Sequence of chain 1.B:
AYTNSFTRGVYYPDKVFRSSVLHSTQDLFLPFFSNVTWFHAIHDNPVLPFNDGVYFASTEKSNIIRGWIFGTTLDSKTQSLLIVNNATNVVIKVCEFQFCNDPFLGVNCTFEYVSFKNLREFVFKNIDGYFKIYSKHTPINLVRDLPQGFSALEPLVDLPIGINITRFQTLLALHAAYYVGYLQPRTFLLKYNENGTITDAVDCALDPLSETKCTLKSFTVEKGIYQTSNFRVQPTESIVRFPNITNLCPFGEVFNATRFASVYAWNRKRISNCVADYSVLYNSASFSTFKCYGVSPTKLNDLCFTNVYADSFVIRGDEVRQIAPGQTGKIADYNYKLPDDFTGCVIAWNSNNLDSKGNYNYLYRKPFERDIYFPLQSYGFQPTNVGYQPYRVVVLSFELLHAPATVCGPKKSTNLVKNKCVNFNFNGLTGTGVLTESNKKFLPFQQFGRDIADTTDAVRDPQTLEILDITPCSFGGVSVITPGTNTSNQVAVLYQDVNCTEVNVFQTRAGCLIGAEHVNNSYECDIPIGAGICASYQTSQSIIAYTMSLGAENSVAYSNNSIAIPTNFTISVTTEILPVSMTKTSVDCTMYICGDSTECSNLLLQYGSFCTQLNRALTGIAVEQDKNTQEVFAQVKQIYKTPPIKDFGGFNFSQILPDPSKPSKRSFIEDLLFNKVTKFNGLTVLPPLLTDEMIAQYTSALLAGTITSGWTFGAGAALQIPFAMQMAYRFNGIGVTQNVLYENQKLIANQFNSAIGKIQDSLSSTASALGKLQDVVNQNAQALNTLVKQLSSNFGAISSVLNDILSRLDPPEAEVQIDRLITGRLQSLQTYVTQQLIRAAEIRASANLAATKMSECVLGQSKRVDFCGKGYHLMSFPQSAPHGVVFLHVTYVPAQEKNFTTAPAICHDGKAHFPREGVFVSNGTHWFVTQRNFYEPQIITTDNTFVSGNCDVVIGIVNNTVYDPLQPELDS

A small-molecule ligand and the protein it binds are described below.
Small molecule (SMILES): CC(=O)N[C@H]1[C@H](O[C@H]2[C@H](O)[C@@H](NC(C)=O)CO[C@@H]2CO)O[C@H](CO)[C@@H](O)[C@@H]1O

Binding-site contacts:
Ligand atom C1 contacts residue THR1074 of chain 1.B at 3.7 Å.
Ligand atom C5 contacts residue ASN1072 of chain 1.B at 3.8 Å.
Ligand atom O5 contacts residue ASN1072 of chain 1.B at 2.5 Å (h-bond).
Ligand atom C4 contacts residue ASN1072 of chain 1.B at 4.3 Å.
Ligand atom N2 contacts residue ASN1072 of chain 1.B at 2.9 Å (h-bond).
Ligand atom N2 contacts residue THR1074 of chain 1.B at 3.0 Å (h-bond).
Ligand atom C3 contacts residue ASN1072 of chain 1.B at 3.9 Å.
Ligand atom C3 contacts residue THR1074 of chain 1.B at 3.6 Å.
Ligand atom C2 contacts residue ASN1072 of chain 1.B at 2.5 Å.
Ligand atom O7 contacts residue HIS1075 of chain 1.B at 3.6 Å.
Ligand atom O3 contacts residue THR1074 of chain 1.B at 4.2 Å.
Ligand atom O7 contacts residue ASN1072 of chain 1.B at 3.6 Å.
Ligand atom C8 contacts residue ASN1072 of chain 1.B at 3.1 Å.
Ligand atom O5 contacts residue PHE1077 of chain 1.B at 3.6 Å.
Ligand atom C6 contacts residue PHE1077 of chain 1.B at 4.0 Å (hydrophobic).
Ligand atom C8 contacts residue THR1074 of chain 1.B at 3.9 Å.
Ligand atom C5 contacts residue PHE1077 of chain 1.B at 4.1 Å (hydrophobic).
Ligand atom O5 contacts residue HIS1075 of chain 1.B at 4.4 Å.
Ligand atom C1 contacts residue HIS1075 of chain 1.B at 4.0 Å.
Ligand atom O4 contacts residue HIS1075 of chain 1.B at 4.1 Å.
Ligand atom C5 contacts residue HIS1075 of chain 1.B at 3.8 Å.
Ligand atom C7 contacts residue ASN1072 of chain 1.B at 3.4 Å.
Ligand atom C4 contacts residue HIS1075 of chain 1.B at 4.3 Å.
Ligand atom C1 contacts residue ASN1072 of chain 1.B at 1.5 Å.
Ligand atom C1 contacts residue PHE1077 of chain 1.B at 4.2 Å (hydrophobic).
Ligand atom C3 contacts residue HIS1075 of chain 1.B at 4.0 Å.
Ligand atom C7 contacts residue THR1074 of chain 1.B at 4.0 Å.
Ligand atom C7 contacts residue HIS1075 of chain 1.B at 4.0 Å.
Ligand atom C8 contacts residue HIS1075 of chain 1.B at 3.8 Å.
Ligand atom C2 contacts residue THR1074 of chain 1.B at 3.6 Å.